A small-molecule ligand and the protein it binds are described below.
Small molecule (SMILES): CC(C)(C)OC(=O)N[C@H](C(=O)N1C[C@H]2[C@@H]([C@H]1C(=O)N[C@@H](CC1CC1)[C@@H](O)C(N)=O)C2(C)C)C(C)(C)C

Sequence of chain 1.A:
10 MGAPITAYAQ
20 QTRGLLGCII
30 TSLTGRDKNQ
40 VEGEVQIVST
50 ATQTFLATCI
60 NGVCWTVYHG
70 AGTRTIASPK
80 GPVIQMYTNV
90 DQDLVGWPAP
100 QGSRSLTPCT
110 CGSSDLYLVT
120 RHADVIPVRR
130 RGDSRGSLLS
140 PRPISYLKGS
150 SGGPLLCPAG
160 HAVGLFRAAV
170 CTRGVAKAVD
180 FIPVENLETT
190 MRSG

Binding-site contacts:
Ligand atom C27 contacts residue SER150 of chain 1.A at 2.5 Å.
Ligand atom O32 contacts residue SER150 of chain 1.A at 2.4 Å (h-bond).
Ligand atom C28 contacts residue SER150 of chain 1.A at 2.8 Å.
Ligand atom O32 contacts residue HIS68 of chain 1.A at 2.6 Å (h-bond).
Ligand atom O34 contacts residue SER149 of chain 1.A at 3.4 Å (h-bond).
Ligand atom C18 contacts residue ARG166 of chain 1.A at 3.4 Å.
Ligand atom C22 contacts residue HIS68 of chain 1.A at 3.4 Å.
Ligand atom C23 contacts residue ALA167 of chain 1.A at 3.8 Å (hydrophobic).
Ligand atom O15 contacts residue ALA168 of chain 1.A at 3.0 Å (h-bond).
Ligand atom O34 contacts residue LYS147 of chain 1.A at 3.8 Å.
Ligand atom C24 contacts residue ARG166 of chain 1.A at 3.8 Å.
Ligand atom O3 contacts residue ALA168 of chain 1.A at 3.2 Å (h-bond).
Ligand atom C19 contacts residue HIS68 of chain 1.A at 3.5 Å.
Ligand atom C5 contacts residue ASP179 of chain 1.A at 3.6 Å.
Ligand atom C28 contacts residue PHE165 of chain 1.A at 3.8 Å (hydrophobic).
Ligand atom C31 contacts residue LEU146 of chain 1.A at 3.8 Å (hydrophobic).
Ligand atom C23 contacts residue ARG166 of chain 1.A at 3.7 Å.
Ligand atom C31 contacts residue ALA168 of chain 1.A at 3.6 Å (hydrophobic).
Ligand atom C7 contacts residue ASP179 of chain 1.A at 3.5 Å.
Ligand atom N35 contacts residue GLN52 of chain 1.A at 3.0 Å (h-bond).
Ligand atom N8 contacts residue ALA168 of chain 1.A at 3.0 Å (h-bond).
Ligand atom N26 contacts residue SER150 of chain 1.A at 3.1 Å (h-bond).
Ligand atom C18 contacts residue ALA167 of chain 1.A at 3.7 Å (hydrophobic).
Ligand atom O34 contacts residue GLY148 of chain 1.A at 2.7 Å (h-bond).
Ligand atom C7 contacts residue ALA167 of chain 1.A at 3.8 Å (hydrophobic).
Ligand atom N16 contacts residue ALA167 of chain 1.A at 3.7 Å.
Ligand atom C31 contacts residue PHE165 of chain 1.A at 3.8 Å (hydrophobic).
Ligand atom O15 contacts residue ALA167 of chain 1.A at 3.3 Å.
Ligand atom N26 contacts residue HIS68 of chain 1.A at 3.8 Å.
Ligand atom C1 contacts residue ALA168 of chain 1.A at 3.6 Å (hydrophobic).
Ligand atom C14 contacts residue ALA167 of chain 1.A at 3.6 Å (hydrophobic).
Ligand atom C33 contacts residue HIS68 of chain 1.A at 3.9 Å.
Ligand atom C33 contacts residue SER150 of chain 1.A at 1.5 Å.
Ligand atom C36 contacts residue SER150 of chain 1.A at 2.4 Å.
Ligand atom O34 contacts residue SER150 of chain 1.A at 2.8 Å (h-bond).
Ligand atom N35 contacts residue THR53 of chain 1.A at 3.8 Å.
Ligand atom C13 contacts residue ALA168 of chain 1.A at 3.6 Å (hydrophobic).
Ligand atom N35 contacts residue LYS147 of chain 1.A at 3.5 Å (salt-bridge).
Ligand atom N35 contacts residue SER150 of chain 1.A at 3.5 Å (h-bond).
Ligand atom N26 contacts residue ARG166 of chain 1.A at 3.2 Å (salt-bridge).